Sequence of chain 16.D:
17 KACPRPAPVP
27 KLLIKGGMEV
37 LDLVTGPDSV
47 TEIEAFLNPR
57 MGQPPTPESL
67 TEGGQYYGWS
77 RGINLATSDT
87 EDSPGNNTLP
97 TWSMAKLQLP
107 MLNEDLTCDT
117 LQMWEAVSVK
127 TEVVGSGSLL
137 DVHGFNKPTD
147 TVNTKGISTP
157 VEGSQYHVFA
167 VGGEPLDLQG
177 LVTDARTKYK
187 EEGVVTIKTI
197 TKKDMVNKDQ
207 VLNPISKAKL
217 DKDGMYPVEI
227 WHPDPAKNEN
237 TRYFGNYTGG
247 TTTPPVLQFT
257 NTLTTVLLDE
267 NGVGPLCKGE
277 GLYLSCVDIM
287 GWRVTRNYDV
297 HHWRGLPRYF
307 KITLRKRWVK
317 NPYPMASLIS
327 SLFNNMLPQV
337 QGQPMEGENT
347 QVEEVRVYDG

Sequence of chain 16.C:
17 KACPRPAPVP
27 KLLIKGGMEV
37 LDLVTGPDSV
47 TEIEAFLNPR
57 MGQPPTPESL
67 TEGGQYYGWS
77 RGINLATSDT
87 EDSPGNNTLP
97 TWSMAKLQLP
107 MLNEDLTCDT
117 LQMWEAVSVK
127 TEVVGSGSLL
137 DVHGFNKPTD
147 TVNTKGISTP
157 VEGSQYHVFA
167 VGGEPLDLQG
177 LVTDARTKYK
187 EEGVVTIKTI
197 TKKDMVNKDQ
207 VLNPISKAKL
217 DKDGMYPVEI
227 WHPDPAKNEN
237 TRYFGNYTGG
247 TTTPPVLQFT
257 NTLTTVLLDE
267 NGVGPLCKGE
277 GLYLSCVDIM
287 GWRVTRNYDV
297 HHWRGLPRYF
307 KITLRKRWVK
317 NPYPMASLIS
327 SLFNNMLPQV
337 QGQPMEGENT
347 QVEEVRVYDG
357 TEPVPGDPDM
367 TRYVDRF

A protein and the small-molecule ligand that binds it are described below.
Small molecule (SMILES): CC(=O)N[C@@H]1[C@@H](O[C@@H]2O[C@H](CO)[C@H](O)[C@H](O[C@]3(C(=O)O)C[C@H](O)[C@@H](NC(C)=O)[C@H]([C@H](O)[C@H](O)CO)O3)[C@H]2O)[C@H](O)[C@@H](CO[C@]2(C(=O)O)C[C@H](O)[C@@H](NC(C)=O)[C@H]([C@H](O)[C@H](O)CO)O2)O[C@H]1O

Binding-site contacts:
Ligand atom O1A contacts residue GLY78 of chain 16.C at 3.1 Å (h-bond).
Ligand atom C4 contacts residue HIS298 of chain 16.C at 3.9 Å.
Ligand atom O3 contacts residue GLY78 of chain 16.C at 3.5 Å.
Ligand atom C8 contacts residue ARG77 of chain 16.C at 4.4 Å.
Ligand atom C6 contacts residue ASN93 of chain 16.C at 3.9 Å.
Ligand atom O4 contacts residue HIS298 of chain 16.C at 3.1 Å (h-bond).
Ligand atom C11 contacts residue TYR72 of chain 16.C at 4.2 Å (hydrophobic).
Ligand atom C6 contacts residue TYR72 of chain 16.C at 3.7 Å (hydrophobic).
Ligand atom C5 contacts residue TYR72 of chain 16.C at 3.5 Å (hydrophobic).
Ligand atom O4 contacts residue ASN80 of chain 16.C at 4.4 Å.
Ligand atom O1B contacts residue TYR72 of chain 16.C at 4.2 Å.
Ligand atom O1A contacts residue ARG77 of chain 16.C at 2.9 Å (salt-bridge).
Ligand atom C3 contacts residue HIS298 of chain 16.C at 4.0 Å.
Ligand atom O1A contacts residue TYR72 of chain 16.C at 4.0 Å.
Ligand atom C4 contacts residue TYR72 of chain 16.C at 3.5 Å (hydrophobic).
Ligand atom C2 contacts residue GLY78 of chain 16.C at 4.0 Å.
Ligand atom C3 contacts residue GLY78 of chain 16.C at 4.1 Å.
Ligand atom O4 contacts residue GLY78 of chain 16.C at 3.4 Å.
Ligand atom N5 contacts residue TYR72 of chain 16.C at 2.9 Å (h-bond).
Ligand atom C4 contacts residue GLY78 of chain 16.C at 3.5 Å.
Ligand atom O4 contacts residue TYR72 of chain 16.C at 4.0 Å.
Ligand atom O1B contacts residue ARG77 of chain 16.C at 3.1 Å (salt-bridge).
Ligand atom O8 contacts residue ARG77 of chain 16.C at 3.5 Å (salt-bridge).
Ligand atom O8 contacts residue TYR72 of chain 16.C at 4.0 Å.
Ligand atom C3 contacts residue ARG77 of chain 16.C at 4.3 Å.
Ligand atom O6 contacts residue ASN93 of chain 16.C at 4.3 Å.
Ligand atom C1 contacts residue TYR72 of chain 16.C at 4.3 Å (hydrophobic).
Ligand atom O4 contacts residue ILE79 of chain 16.C at 3.9 Å.
Ligand atom C3 contacts residue GLY78 of chain 16.C at 3.8 Å.
Ligand atom C10 contacts residue TYR72 of chain 16.C at 4.0 Å (hydrophobic).
Ligand atom C11 contacts residue ASP85 of chain 16.D at 4.0 Å.
Ligand atom C1 contacts residue ARG77 of chain 16.C at 3.4 Å.
Ligand atom C1 contacts residue GLY78 of chain 16.C at 4.0 Å.
Ligand atom O4 contacts residue THR291 of chain 16.C at 3.9 Å.
Ligand atom O10 contacts residue ASN293 of chain 16.C at 4.5 Å.
Ligand atom C7 contacts residue TYR72 of chain 16.C at 4.3 Å (hydrophobic).
Ligand atom O1B contacts residue SER89 of chain 16.C at 4.4 Å.